Sequence of chain 43.C:
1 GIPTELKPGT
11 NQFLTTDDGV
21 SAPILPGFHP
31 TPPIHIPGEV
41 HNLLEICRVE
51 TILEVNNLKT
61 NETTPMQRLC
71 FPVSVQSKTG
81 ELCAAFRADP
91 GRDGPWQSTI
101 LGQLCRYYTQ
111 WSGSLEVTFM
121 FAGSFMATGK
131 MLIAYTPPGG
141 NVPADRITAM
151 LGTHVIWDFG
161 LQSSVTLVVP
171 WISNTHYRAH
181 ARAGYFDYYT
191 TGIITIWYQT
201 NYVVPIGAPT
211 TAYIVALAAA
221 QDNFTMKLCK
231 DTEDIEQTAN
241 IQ

Sequence of chain 43.A:
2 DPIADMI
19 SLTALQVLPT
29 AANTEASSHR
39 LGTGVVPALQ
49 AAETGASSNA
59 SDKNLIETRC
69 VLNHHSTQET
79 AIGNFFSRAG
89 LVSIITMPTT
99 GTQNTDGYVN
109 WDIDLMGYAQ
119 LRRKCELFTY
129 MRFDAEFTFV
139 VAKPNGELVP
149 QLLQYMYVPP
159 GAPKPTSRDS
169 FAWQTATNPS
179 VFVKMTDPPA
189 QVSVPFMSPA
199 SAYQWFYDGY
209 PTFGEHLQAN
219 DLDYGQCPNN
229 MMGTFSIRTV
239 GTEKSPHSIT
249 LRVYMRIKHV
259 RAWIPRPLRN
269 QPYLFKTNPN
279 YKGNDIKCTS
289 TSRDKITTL

Sequence of chain 44.C:
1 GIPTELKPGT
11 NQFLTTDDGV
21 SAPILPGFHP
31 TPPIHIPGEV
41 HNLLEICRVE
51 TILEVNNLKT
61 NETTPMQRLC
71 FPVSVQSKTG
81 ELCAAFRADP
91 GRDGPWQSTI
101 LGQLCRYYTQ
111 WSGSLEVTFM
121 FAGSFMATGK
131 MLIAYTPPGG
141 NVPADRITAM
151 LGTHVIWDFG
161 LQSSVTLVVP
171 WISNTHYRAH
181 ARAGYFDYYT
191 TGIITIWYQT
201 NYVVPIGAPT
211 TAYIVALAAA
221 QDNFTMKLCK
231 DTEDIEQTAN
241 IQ

A protein and the small-molecule ligand that binds it are described below.
Small molecule (SMILES): CCO/N=C/c1ccc(OCC[C@@H](C)CCN2CCN(c3ccncc3)C2=O)cc1

Binding-site contacts:
Ligand atom CAE contacts residue ASN228 of chain 43.A at 3.6 Å.
Ligand atom NBD contacts residue TRP203 of chain 43.A at 3.6 Å.
Ligand atom NBC contacts residue ASN228 of chain 43.A at 3.7 Å.
Ligand atom CAS contacts residue TYR201 of chain 43.A at 3.8 Å (hydrophobic).
Ligand atom CAQ contacts residue LEU113 of chain 43.A at 3.6 Å (hydrophobic).
Ligand atom CAS contacts residue TRP203 of chain 43.A at 3.4 Å (hydrophobic).
Ligand atom CAP contacts residue LEU113 of chain 43.A at 3.6 Å (hydrophobic).
Ligand atom CAA contacts residue VAL179 of chain 43.A at 3.5 Å (hydrophobic).
Ligand atom CAN contacts residue PHE135 of chain 43.A at 3.8 Å (hydrophobic).
Ligand atom CAH contacts residue MET114 of chain 43.A at 3.5 Å (hydrophobic).
Ligand atom CAG contacts residue TRP203 of chain 43.A at 3.7 Å (hydrophobic).
Ligand atom OAW contacts residue MET195 of chain 43.A at 3.4 Å.
Ligand atom CAN contacts residue ILE111 of chain 43.A at 3.8 Å (hydrophobic).
Ligand atom CAL contacts residue TYR155 of chain 43.A at 3.4 Å (hydrophobic).
Ligand atom CBB contacts residue LEU113 of chain 43.A at 3.7 Å (hydrophobic).
Ligand atom CAO contacts residue MET230 of chain 43.A at 3.6 Å (hydrophobic).
Ligand atom CAA contacts residue PRO177 of chain 43.A at 3.2 Å (hydrophobic).
Ligand atom CBA contacts residue ASN228 of chain 43.A at 3.7 Å.
Ligand atom CAX contacts residue ASN228 of chain 43.A at 3.8 Å.
Ligand atom CBA contacts residue TRP203 of chain 43.A at 3.8 Å (hydrophobic).
Ligand atom CAZ contacts residue ILE111 of chain 43.A at 3.9 Å (hydrophobic).
Ligand atom NBD contacts residue ASN228 of chain 43.A at 3.7 Å.
Ligand atom CAI contacts residue PHE135 of chain 43.A at 3.5 Å (hydrophobic).
Ligand atom CAR contacts residue ASN228 of chain 43.A at 3.7 Å.
Ligand atom NAT contacts residue TYR155 of chain 43.A at 3.9 Å.
Ligand atom CAK contacts residue PHE135 of chain 43.A at 3.3 Å (hydrophobic).
Ligand atom CAE contacts residue GLN202 of chain 43.A at 3.6 Å.
Ligand atom CAG contacts residue ASN228 of chain 43.A at 3.3 Å.
Ligand atom CAF contacts residue MET114 of chain 43.A at 3.1 Å (hydrophobic).
Ligand atom CAJ contacts residue TYR155 of chain 43.A at 3.5 Å (hydrophobic).
Ligand atom CAR contacts residue TYR201 of chain 43.A at 3.5 Å (hydrophobic).
Ligand atom CAF contacts residue ASP112 of chain 43.A at 3.9 Å.
Ligand atom CAS contacts residue ASN228 of chain 43.A at 3.5 Å.
Ligand atom OAC contacts residue ASP112 of chain 43.A at 3.8 Å.
Ligand atom CAD contacts residue PHE137 of chain 43.A at 3.9 Å (hydrophobic).
Ligand atom OAC contacts residue LEU113 of chain 43.A at 3.4 Å (h-bond).
Ligand atom CAL contacts residue ILE111 of chain 43.A at 3.9 Å (hydrophobic).
Ligand atom CAG contacts residue GLN202 of chain 43.A at 3.5 Å.
Ligand atom NAU contacts residue MET114 of chain 43.A at 3.9 Å.
Ligand atom CAM contacts residue TYR155 of chain 43.A at 3.9 Å (hydrophobic).